This protein binds this small molecule.
Small molecule (SMILES): Nc1ncnc2c1nc(Br)n2CCCCBr

Sequence of chain 3.A:
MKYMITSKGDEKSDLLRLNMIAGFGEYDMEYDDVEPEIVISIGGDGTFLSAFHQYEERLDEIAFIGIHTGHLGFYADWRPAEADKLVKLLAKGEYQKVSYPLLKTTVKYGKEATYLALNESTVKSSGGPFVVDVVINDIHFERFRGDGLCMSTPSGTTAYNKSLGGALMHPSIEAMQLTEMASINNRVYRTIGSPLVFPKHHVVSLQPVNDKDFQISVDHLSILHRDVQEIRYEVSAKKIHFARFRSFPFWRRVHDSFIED

Binding-site contacts:
Ligand atom C02 contacts residue ALA162 of chain 3.A at 3.5 Å (hydrophobic).
Ligand atom C07 contacts residue ALA162 of chain 3.A at 3.7 Å (hydrophobic).
Ligand atom C02 contacts residue ASN122 of chain 3.A at 4.3 Å.
Ligand atom N08 contacts residue ASP45 of chain 3.A at 4.1 Å.
Ligand atom N05 contacts residue ASP45 of chain 3.A at 3.9 Å.
Ligand atom N08 contacts residue ASN122 of chain 3.A at 3.0 Å (h-bond).
Ligand atom C13 contacts residue ASP45 of chain 3.A at 3.7 Å.
Ligand atom C04 contacts residue PHE74 of chain 3.A at 3.3 Å (hydrophobic).
Ligand atom N03 contacts residue THR161 of chain 3.A at 3.0 Å (h-bond).
Ligand atom C13 contacts residue GLY46 of chain 3.A at 3.7 Å.
Ligand atom N05 contacts residue PHE74 of chain 3.A at 4.3 Å.
Ligand atom C09 contacts residue ASN122 of chain 3.A at 3.7 Å.
Ligand atom C06 contacts residue ASP45 of chain 3.A at 3.8 Å.
Ligand atom N03 contacts residue PHE74 of chain 3.A at 3.2 Å.
Ligand atom C14 contacts residue HIS71 of chain 3.A at 4.3 Å.
Ligand atom C04 contacts residue THR161 of chain 3.A at 3.9 Å.
Ligand atom N01 contacts residue TYR75 of chain 3.A at 3.9 Å.
Ligand atom BR2 contacts residue GLY46 of chain 3.A at 3.4 Å.
Ligand atom N11 contacts residue ASP45 of chain 3.A at 3.9 Å.
Ligand atom N01 contacts residue ALA162 of chain 3.A at 3.5 Å.
Ligand atom BR1 contacts residue ASP45 of chain 3.A at 4.2 Å.
Ligand atom N01 contacts residue ASN122 of chain 3.A at 3.4 Å (h-bond).
Ligand atom N01 contacts residue GLY159 of chain 3.A at 4.2 Å.
Ligand atom C07 contacts residue ASN122 of chain 3.A at 4.2 Å.
Ligand atom C02 contacts residue PHE74 of chain 3.A at 4.2 Å (hydrophobic).
Ligand atom BR1 contacts residue ASN122 of chain 3.A at 3.8 Å.
Ligand atom BR2 contacts residue GLY44 of chain 3.A at 3.8 Å.
Ligand atom N01 contacts residue THR161 of chain 3.A at 3.2 Å (h-bond).
Ligand atom BR1 contacts residue GLY46 of chain 3.A at 4.0 Å.
Ligand atom C02 contacts residue THR161 of chain 3.A at 3.6 Å.
Ligand atom N03 contacts residue ALA162 of chain 3.A at 3.9 Å.
Ligand atom C09 contacts residue ASP45 of chain 3.A at 3.8 Å.
Ligand atom BR1 contacts residue LEU49 of chain 3.A at 3.5 Å.
Ligand atom C04 contacts residue ASP45 of chain 3.A at 4.1 Å.
Ligand atom N01 contacts residue SER158 of chain 3.A at 3.4 Å (h-bond).
Ligand atom BR2 contacts residue ASP45 of chain 3.A at 3.8 Å.
Ligand atom N08 contacts residue ALA162 of chain 3.A at 4.0 Å.
Ligand atom C07 contacts residue ASP45 of chain 3.A at 4.0 Å.
Ligand atom N03 contacts residue ASP45 of chain 3.A at 4.3 Å.
Ligand atom C02 contacts residue ASP45 of chain 3.A at 4.2 Å.